Sequence of chain 1.D:
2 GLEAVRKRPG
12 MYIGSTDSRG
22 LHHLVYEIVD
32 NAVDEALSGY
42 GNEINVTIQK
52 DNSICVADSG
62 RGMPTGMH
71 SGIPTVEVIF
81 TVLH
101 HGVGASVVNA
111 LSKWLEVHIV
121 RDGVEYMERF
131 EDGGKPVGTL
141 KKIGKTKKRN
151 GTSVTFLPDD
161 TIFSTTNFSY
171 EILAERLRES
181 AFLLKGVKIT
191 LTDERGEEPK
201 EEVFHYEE

Binding-site contacts:
Ligand atom C5 contacts residue MET64 of chain 1.D at 3.9 Å (hydrophobic).
Ligand atom C14 contacts residue ARG62 of chain 1.D at 3.7 Å.
Ligand atom C19 contacts residue MET64 of chain 1.D at 4.0 Å (hydrophobic).
Ligand atom C22 contacts residue ASP59 of chain 1.D at 3.2 Å.
Ligand atom C3 contacts residue THR152 of chain 1.D at 3.8 Å.
Ligand atom N9 contacts residue THR152 of chain 1.D at 3.4 Å (h-bond).
Ligand atom C4 contacts residue MET64 of chain 1.D at 4.0 Å (hydrophobic).
Ligand atom O20 contacts residue ALA105 of chain 1.D at 3.8 Å.
Ligand atom S10 contacts residue GLY63 of chain 1.D at 3.8 Å.
Ligand atom C12 contacts residue ARG62 of chain 1.D at 3.8 Å.
Ligand atom N9 contacts residue ASP59 of chain 1.D at 4.0 Å.
Ligand atom C21 contacts residue VAL154 of chain 1.D at 3.8 Å (hydrophobic).
Ligand atom C22 contacts residue ILE29 of chain 1.D at 3.9 Å (hydrophobic).
Ligand atom C16 contacts residue GLU36 of chain 1.D at 3.3 Å.
Ligand atom C22 contacts residue VAL154 of chain 1.D at 4.1 Å (hydrophobic).
Ligand atom C8 contacts residue THR152 of chain 1.D at 4.1 Å.
Ligand atom C5 contacts residue ASN32 of chain 1.D at 3.6 Å.
Ligand atom C1 contacts residue ASN32 of chain 1.D at 4.0 Å.
Ligand atom C19 contacts residue ASN32 of chain 1.D at 3.4 Å.
Ligand atom N2 contacts residue THR152 of chain 1.D at 3.8 Å.
Ligand atom O17 contacts residue MET64 of chain 1.D at 3.7 Å.
Ligand atom C8 contacts residue MET64 of chain 1.D at 4.0 Å (hydrophobic).
Ligand atom S10 contacts residue GLU36 of chain 1.D at 3.4 Å (salt-bridge).
Ligand atom N2 contacts residue ASP59 of chain 1.D at 2.8 Å (salt-bridge).
Ligand atom C22 contacts residue VAL57 of chain 1.D at 3.9 Å (hydrophobic).
Ligand atom C11 contacts residue ARG62 of chain 1.D at 3.8 Å.
Ligand atom C6 contacts residue MET64 of chain 1.D at 3.5 Å (hydrophobic).
Ligand atom C18 contacts residue GLY102 of chain 1.D at 3.6 Å.
Ligand atom C11 contacts residue GLU36 of chain 1.D at 3.5 Å.
Ligand atom C8 contacts residue GLU36 of chain 1.D at 4.0 Å.
Ligand atom C12 contacts residue GLY63 of chain 1.D at 3.3 Å.
Ligand atom N13 contacts residue ARG62 of chain 1.D at 4.0 Å.
Ligand atom C1 contacts residue ASP59 of chain 1.D at 3.8 Å.
Ligand atom C11 contacts residue GLY63 of chain 1.D at 4.0 Å.
Ligand atom N7 contacts residue MET64 of chain 1.D at 3.5 Å.
Ligand atom C16 contacts residue ARG62 of chain 1.D at 3.4 Å.
Ligand atom O20 contacts residue ASN32 of chain 1.D at 3.2 Å (h-bond).
Ligand atom C21 contacts residue ILE29 of chain 1.D at 3.7 Å (hydrophobic).
Ligand atom C15 contacts residue ARG62 of chain 1.D at 3.4 Å.
Ligand atom C3 contacts residue ASP59 of chain 1.D at 3.7 Å.

This small molecule binds to this protein.
Small molecule (SMILES): CCc1[nH]c2nc(Sc3cccnc3)nc(OC)c2c1C=O